A protein and the small-molecule ligand that binds it are described below.
Small molecule (SMILES): CNCc1cc(OCc2ccc3ccc(N)nc3c2)ccc1Cl

Binding-site contacts:
Ligand atom C02 contacts residue TRP291 of chain 1.A at 3.7 Å (hydrophobic).
Ligand atom N02 contacts residue TRP291 of chain 1.A at 2.6 Å (h-bond).
Ligand atom C05 contacts residue HEM1 of chain 1.C at 3.7 Å.
Ligand atom C22 contacts residue HEM1 of chain 1.C at 3.3 Å.
Ligand atom N02 contacts residue HEM1 of chain 1.C at 3.7 Å.
Ligand atom C03 contacts residue HEM1 of chain 1.C at 3.0 Å.
Ligand atom C09 contacts residue HEM1 of chain 1.C at 3.4 Å.
Ligand atom N01 contacts residue GLU296 of chain 1.A at 2.7 Å (salt-bridge).
Ligand atom O12 contacts residue HEM1 of chain 1.C at 3.3 Å (h-bond).
Ligand atom C23 contacts residue HEM1 of chain 1.C at 3.8 Å.
Ligand atom C22 contacts residue ASN273 of chain 1.A at 3.9 Å.
Ligand atom C10 contacts residue GLU296 of chain 1.A at 3.5 Å.
Ligand atom N02 contacts residue TYR292 of chain 1.A at 3.5 Å.
Ligand atom N01 contacts residue HEM1 of chain 1.C at 3.9 Å.
Ligand atom CL contacts residue TYR410 of chain 1.A at 3.9 Å.
Ligand atom C07 contacts residue HEM1 of chain 1.C at 3.6 Å.
Ligand atom C02 contacts residue GLU296 of chain 1.A at 3.4 Å.
Ligand atom C24 contacts residue HEM1 of chain 1.C at 3.7 Å.
Ligand atom N02 contacts residue GLU296 of chain 1.A at 2.6 Å (salt-bridge).
Ligand atom C07 contacts residue VAL271 of chain 1.A at 3.3 Å (hydrophobic).
Ligand atom C09 contacts residue GLU296 of chain 1.A at 3.4 Å.
Ligand atom C23 contacts residue TYR410 of chain 1.A at 3.8 Å (hydrophobic).
Ligand atom C08 contacts residue VAL271 of chain 1.A at 3.6 Å (hydrophobic).
Ligand atom C24 contacts residue TYR410 of chain 1.A at 3.7 Å (hydrophobic).
Ligand atom C26 contacts residue HEM1 of chain 1.C at 2.9 Å.
Ligand atom C11 contacts residue HEM1 of chain 1.C at 3.1 Å.
Ligand atom C03 contacts residue TRP291 of chain 1.A at 3.9 Å (hydrophobic).
Ligand atom C06 contacts residue HEM1 of chain 1.C at 3.3 Å.
Ligand atom C10 contacts residue HEM1 of chain 1.C at 3.9 Å.
Ligand atom C23 contacts residue ASN273 of chain 1.A at 3.5 Å.
Ligand atom C22 contacts residue VAL271 of chain 1.A at 3.8 Å (hydrophobic).
Ligand atom C02 contacts residue HEM1 of chain 1.C at 3.6 Å.
Ligand atom O12 contacts residue VAL271 of chain 1.A at 3.6 Å.
Ligand atom C08 contacts residue HEM1 of chain 1.C at 3.8 Å.
Ligand atom C25 contacts residue HEM1 of chain 1.C at 3.3 Å.
Ligand atom C06 contacts residue PHE288 of chain 1.A at 3.7 Å (hydrophobic).
Ligand atom C21 contacts residue HEM1 of chain 1.C at 2.9 Å.
Ligand atom N02 contacts residue PRO269 of chain 1.A at 3.7 Å.
Ligand atom C06 contacts residue VAL271 of chain 1.A at 3.8 Å (hydrophobic).
Ligand atom C04 contacts residue HEM1 of chain 1.C at 3.3 Å.

Sequence of chain 1.A:
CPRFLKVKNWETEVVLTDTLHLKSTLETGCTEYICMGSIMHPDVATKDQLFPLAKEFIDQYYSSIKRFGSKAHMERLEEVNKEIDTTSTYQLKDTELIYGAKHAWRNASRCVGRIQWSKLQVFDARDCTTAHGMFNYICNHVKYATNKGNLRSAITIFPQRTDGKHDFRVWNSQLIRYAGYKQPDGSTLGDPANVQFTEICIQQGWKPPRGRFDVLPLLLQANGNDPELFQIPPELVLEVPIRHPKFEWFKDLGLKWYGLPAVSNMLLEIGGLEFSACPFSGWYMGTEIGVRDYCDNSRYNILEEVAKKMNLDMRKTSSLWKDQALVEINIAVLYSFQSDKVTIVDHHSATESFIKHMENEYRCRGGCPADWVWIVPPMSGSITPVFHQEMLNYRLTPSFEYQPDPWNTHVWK